Binding-site contacts:
Ligand atom O4 contacts residue HIS89 of chain 1.A at 3.2 Å.
Ligand atom C7 contacts residue PRO27 of chain 1.A at 3.7 Å (hydrophobic).
Ligand atom C13 contacts residue HIS89 of chain 1.A at 4.1 Å.
Ligand atom C2 contacts residue LEU37 of chain 1.A at 4.0 Å (hydrophobic).
Ligand atom C1 contacts residue TRP26 of chain 1.A at 3.8 Å (hydrophobic).
Ligand atom O1 contacts residue ASN85 of chain 1.A at 3.0 Å (h-bond).
Ligand atom C10 contacts residue ASN85 of chain 1.A at 4.1 Å.
Ligand atom C15 contacts residue HIS89 of chain 1.A at 3.9 Å.
Ligand atom C15 contacts residue ASP90 of chain 1.A at 3.5 Å.
Ligand atom C16 contacts residue HIS89 of chain 1.A at 3.6 Å.
Ligand atom C8 contacts residue LEU39 of chain 1.A at 3.9 Å (hydrophobic).
Ligand atom S1 contacts residue LEU37 of chain 1.A at 4.0 Å.
Ligand atom S2 contacts residue TRP26 of chain 1.A at 4.1 Å.
Ligand atom C4 contacts residue VAL91 of chain 1.A at 4.1 Å (hydrophobic).
Ligand atom O1 contacts residue CYS81 of chain 1.A at 3.9 Å.
Ligand atom N1 contacts residue LEU37 of chain 1.A at 4.0 Å.
Ligand atom C6 contacts residue VAL91 of chain 1.A at 3.9 Å (hydrophobic).
Ligand atom C2 contacts residue TRP26 of chain 1.A at 3.8 Å (hydrophobic).
Ligand atom C8 contacts residue ASN85 of chain 1.A at 3.9 Å.
Ligand atom C5 contacts residue LEU37 of chain 1.A at 3.8 Å (hydrophobic).
Ligand atom C14 contacts residue ASP90 of chain 1.A at 3.9 Å.
Ligand atom C11 contacts residue VAL32 of chain 1.A at 3.7 Å (hydrophobic).
Ligand atom C10 contacts residue VAL91 of chain 1.A at 4.0 Å (hydrophobic).
Ligand atom C19 contacts residue LEU37 of chain 1.A at 4.1 Å (hydrophobic).
Ligand atom N1 contacts residue TRP26 of chain 1.A at 3.4 Å.
Ligand atom C9 contacts residue VAL91 of chain 1.A at 4.0 Å (hydrophobic).
Ligand atom C9 contacts residue ASN85 of chain 1.A at 3.8 Å.
Ligand atom N3 contacts residue VAL32 of chain 1.A at 3.7 Å.
Ligand atom C10 contacts residue VAL32 of chain 1.A at 3.7 Å (hydrophobic).
Ligand atom C17 contacts residue TRP26 of chain 1.A at 4.0 Å (hydrophobic).
Ligand atom C22 contacts residue ALA36 of chain 1.A at 4.1 Å (hydrophobic).
Ligand atom C11 contacts residue PRO27 of chain 1.A at 3.6 Å (hydrophobic).
Ligand atom S1 contacts residue TRP26 of chain 1.A at 3.9 Å.
Ligand atom C11 contacts residue PHE28 of chain 1.A at 3.7 Å (hydrophobic).
Ligand atom C7 contacts residue VAL32 of chain 1.A at 3.7 Å (hydrophobic).
Ligand atom O3 contacts residue LEU37 of chain 1.A at 3.4 Å.
Ligand atom O4 contacts residue VAL91 of chain 1.A at 4.1 Å.
Ligand atom C21 contacts residue ALA36 of chain 1.A at 3.7 Å (hydrophobic).
Ligand atom C6 contacts residue LEU37 of chain 1.A at 4.0 Å (hydrophobic).
Ligand atom C3 contacts residue VAL91 of chain 1.A at 4.0 Å (hydrophobic).

The small molecule below binds the protein below.
Small molecule (SMILES): CC(=O)N1CCc2c(sc3nc(SCC(=O)Nc4cccnc4C)n(Cc4ccco4)c(=O)c23)C1

Sequence of chain 1.A:
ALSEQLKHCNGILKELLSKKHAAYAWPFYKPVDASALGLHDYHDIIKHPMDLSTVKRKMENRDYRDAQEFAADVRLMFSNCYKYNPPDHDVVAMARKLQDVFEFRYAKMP